Sequence of chain 1.C:
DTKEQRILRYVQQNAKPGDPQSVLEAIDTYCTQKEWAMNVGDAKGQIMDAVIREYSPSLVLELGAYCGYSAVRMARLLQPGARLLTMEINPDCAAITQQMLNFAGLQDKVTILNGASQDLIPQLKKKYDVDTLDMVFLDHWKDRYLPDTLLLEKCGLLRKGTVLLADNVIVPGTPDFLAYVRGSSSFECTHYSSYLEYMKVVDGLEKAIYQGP

Binding-site contacts:
Ligand atom N4 contacts residue ILE172 of chain 1.C at 3.8 Å.
Ligand atom C15 contacts residue HIS193 of chain 1.C at 3.5 Å.
Ligand atom C2 contacts residue HIS193 of chain 1.C at 3.5 Å.
Ligand atom C7 contacts residue HIS193 of chain 1.C at 3.7 Å.
Ligand atom C8 contacts residue HIS193 of chain 1.C at 3.8 Å.
Ligand atom C11 contacts residue SER195 of chain 1.C at 4.0 Å.
Ligand atom C6 contacts residue HIS193 of chain 1.C at 4.5 Å.
Ligand atom C7 contacts residue ARG184 of chain 1.C at 4.3 Å.
Ligand atom N4 contacts residue HIS193 of chain 1.C at 4.2 Å.
Ligand atom C9 contacts residue SER195 of chain 1.C at 3.1 Å.
Ligand atom C2 contacts residue ARG184 of chain 1.C at 4.0 Å.
Ligand atom C6 contacts residue ILE172 of chain 1.C at 3.9 Å (hydrophobic).
Ligand atom N3 contacts residue ARG184 of chain 1.C at 3.2 Å (salt-bridge).
Ligand atom N1 contacts residue HIS193 of chain 1.C at 3.6 Å.
Ligand atom C5 contacts residue HIS193 of chain 1.C at 3.9 Å.
Ligand atom N3 contacts residue HIS193 of chain 1.C at 4.1 Å.
Ligand atom C8 contacts residue SER195 of chain 1.C at 4.3 Å.
Ligand atom C5 contacts residue ILE172 of chain 1.C at 4.1 Å (hydrophobic).
Ligand atom C9 contacts residue HIS193 of chain 1.C at 3.8 Å.
Ligand atom C10 contacts residue SER195 of chain 1.C at 2.8 Å.
Ligand atom N4 contacts residue ARG184 of chain 1.C at 4.0 Å.
Ligand atom C15 contacts residue ARG184 of chain 1.C at 3.7 Å.

The small molecule below binds the protein below.
Small molecule (SMILES): Cc1nnc(C2CC2)n1-c1ccccc1